Sequence of chain 1.H:
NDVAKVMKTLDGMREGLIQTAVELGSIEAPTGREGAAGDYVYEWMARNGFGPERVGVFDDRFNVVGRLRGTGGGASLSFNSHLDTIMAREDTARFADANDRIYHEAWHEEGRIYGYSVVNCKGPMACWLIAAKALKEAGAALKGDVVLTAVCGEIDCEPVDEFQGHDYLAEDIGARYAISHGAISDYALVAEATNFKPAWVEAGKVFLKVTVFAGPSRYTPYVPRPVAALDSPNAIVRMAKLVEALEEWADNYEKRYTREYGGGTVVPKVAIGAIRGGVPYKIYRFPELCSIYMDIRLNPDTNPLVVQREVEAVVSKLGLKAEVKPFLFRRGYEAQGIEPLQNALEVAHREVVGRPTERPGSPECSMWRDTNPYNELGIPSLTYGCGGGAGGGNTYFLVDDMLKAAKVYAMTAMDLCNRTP

Binding-site contacts:
Ligand atom OAC contacts residue GLY395 of chain 1.A at 3.7 Å.
Ligand atom OAA contacts residue MET371 of chain 1.A at 3.2 Å.
Ligand atom OAA contacts residue ASN124 of chain 1.A at 3.5 Å (h-bond).
Ligand atom OAL contacts residue GLY395 of chain 1.A at 3.2 Å.
Ligand atom OAJ contacts residue MN1 of chain 1.I at 1.8 Å.
Ligand atom OAA contacts residue ARG373 of chain 1.A at 2.9 Å (salt-bridge).
Ligand atom OAJ contacts residue GLU158 of chain 1.A at 3.1 Å (salt-bridge).
Ligand atom CAG contacts residue ASN124 of chain 1.A at 3.7 Å.
Ligand atom CAH contacts residue MN1 of chain 1.I at 3.5 Å.
Ligand atom CAI contacts residue ASN124 of chain 1.A at 3.3 Å.
Ligand atom CAF contacts residue TYR223 of chain 1.H at 3.6 Å (hydrophobic).
Ligand atom CAB contacts residue MET371 of chain 1.A at 3.4 Å (hydrophobic).
Ligand atom CAB contacts residue ARG373 of chain 1.A at 3.6 Å.
Ligand atom OAJ contacts residue ASN124 of chain 1.A at 3.4 Å (h-bond).
Ligand atom CAI contacts residue MN1 of chain 1.I at 2.6 Å.
Ligand atom OAJ contacts residue GLU196 of chain 1.A at 2.4 Å (salt-bridge).
Ligand atom CAD contacts residue MN1 of chain 1.I at 3.4 Å.
Ligand atom OAA contacts residue MN1 of chain 1.I at 2.9 Å.
Ligand atom CAE contacts residue ASN124 of chain 1.A at 3.6 Å.
Ligand atom CAD contacts residue MET371 of chain 1.A at 3.6 Å (hydrophobic).
Ligand atom NAK contacts residue ILE90 of chain 1.A at 3.6 Å.
Ligand atom OAL contacts residue TYR223 of chain 1.H at 3.2 Å.
Ligand atom OAA contacts residue GLU196 of chain 1.A at 2.8 Å (salt-bridge).
Ligand atom CAH contacts residue ASN124 of chain 1.A at 3.5 Å.
Ligand atom OAL contacts residue ILE90 of chain 1.A at 3.7 Å.
Ligand atom CAH contacts residue GLU158 of chain 1.A at 3.2 Å.
Ligand atom OAM contacts residue ARG289 of chain 1.H at 3.5 Å (salt-bridge).
Ligand atom NAK contacts residue ARG289 of chain 1.H at 3.4 Å (salt-bridge).
Ligand atom CAI contacts residue GLU158 of chain 1.A at 3.6 Å.
Ligand atom CAB contacts residue ASN124 of chain 1.A at 3.7 Å.
Ligand atom CAD contacts residue ASN124 of chain 1.A at 3.3 Å.
Ligand atom OAJ contacts residue MET371 of chain 1.A at 3.5 Å.
Ligand atom OAC contacts residue ALA394 of chain 1.A at 3.5 Å (h-bond).
Ligand atom CAE contacts residue TYR223 of chain 1.H at 3.6 Å (hydrophobic).
Ligand atom CAI contacts residue MET371 of chain 1.A at 3.7 Å (hydrophobic).
Ligand atom OAC contacts residue ARG373 of chain 1.A at 3.6 Å (salt-bridge).
Ligand atom OAM contacts residue TYR288 of chain 1.H at 3.0 Å.
Ligand atom OAL contacts residue ARG289 of chain 1.H at 2.6 Å (salt-bridge).
Ligand atom CAB contacts residue MN1 of chain 1.I at 3.5 Å.
Ligand atom NAK contacts residue TYR223 of chain 1.H at 3.5 Å.

Sequence of chain 1.A:
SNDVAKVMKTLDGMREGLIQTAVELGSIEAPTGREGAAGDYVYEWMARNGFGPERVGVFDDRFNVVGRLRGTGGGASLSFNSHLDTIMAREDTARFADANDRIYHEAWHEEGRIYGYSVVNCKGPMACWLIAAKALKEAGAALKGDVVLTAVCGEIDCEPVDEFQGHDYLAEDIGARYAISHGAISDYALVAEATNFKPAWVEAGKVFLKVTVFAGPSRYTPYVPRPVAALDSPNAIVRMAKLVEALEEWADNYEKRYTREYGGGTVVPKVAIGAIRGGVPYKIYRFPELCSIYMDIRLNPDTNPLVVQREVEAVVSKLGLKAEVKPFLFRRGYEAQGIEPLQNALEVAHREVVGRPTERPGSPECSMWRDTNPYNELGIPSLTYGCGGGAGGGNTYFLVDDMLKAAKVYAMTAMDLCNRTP

A small-molecule ligand and the protein it binds are described below.
Small molecule (SMILES): O=C(O)c1cc([N+](=O)[O-])ccc1O